A protein and the small-molecule ligand that binds it are described below.
Small molecule (SMILES): CC(=O)N[C@@H]1[C@@H](O)[C@H](O)[C@@H](CO)O[C@H]1O

Binding-site contacts:
Ligand atom O3 contacts residue ASN269 of chain 3.F at 4.4 Å.
Ligand atom C6 contacts residue ASN269 of chain 3.F at 4.3 Å.
Ligand atom N2 contacts residue ASN269 of chain 3.F at 2.8 Å (h-bond).
Ligand atom C4 contacts residue ASN269 of chain 3.F at 3.7 Å.
Ligand atom C5 contacts residue ASN269 of chain 3.F at 3.0 Å.
Ligand atom C7 contacts residue TRP97 of chain 3.F at 3.3 Å (hydrophobic).
Ligand atom C1 contacts residue TRP97 of chain 3.F at 4.2 Å (hydrophobic).
Ligand atom O5 contacts residue ASN269 of chain 3.F at 2.4 Å (h-bond).
Ligand atom O7 contacts residue ASN269 of chain 3.F at 3.4 Å (h-bond).
Ligand atom C8 contacts residue PRO99 of chain 3.F at 3.9 Å (hydrophobic).
Ligand atom C7 contacts residue ASN269 of chain 3.F at 3.5 Å.
Ligand atom O7 contacts residue TRP97 of chain 3.F at 3.8 Å.
Ligand atom C3 contacts residue TRP97 of chain 3.F at 2.7 Å (hydrophobic).
Ligand atom O3 contacts residue TRP97 of chain 3.F at 2.5 Å (h-bond).
Ligand atom C1 contacts residue ASN269 of chain 3.F at 1.4 Å.
Ligand atom C3 contacts residue ASN269 of chain 3.F at 3.1 Å.
Ligand atom C8 contacts residue TRP97 of chain 3.F at 4.0 Å (hydrophobic).
Ligand atom C2 contacts residue ASN269 of chain 3.F at 2.5 Å.
Ligand atom N2 contacts residue TRP97 of chain 3.F at 2.4 Å (h-bond).
Ligand atom O3 contacts residue PRO95 of chain 3.F at 4.4 Å.
Ligand atom C4 contacts residue TRP97 of chain 3.F at 4.1 Å (hydrophobic).
Ligand atom C2 contacts residue TRP97 of chain 3.F at 3.1 Å (hydrophobic).
Ligand atom O4 contacts residue TRP97 of chain 3.F at 3.8 Å.

Sequence of chain 3.F:
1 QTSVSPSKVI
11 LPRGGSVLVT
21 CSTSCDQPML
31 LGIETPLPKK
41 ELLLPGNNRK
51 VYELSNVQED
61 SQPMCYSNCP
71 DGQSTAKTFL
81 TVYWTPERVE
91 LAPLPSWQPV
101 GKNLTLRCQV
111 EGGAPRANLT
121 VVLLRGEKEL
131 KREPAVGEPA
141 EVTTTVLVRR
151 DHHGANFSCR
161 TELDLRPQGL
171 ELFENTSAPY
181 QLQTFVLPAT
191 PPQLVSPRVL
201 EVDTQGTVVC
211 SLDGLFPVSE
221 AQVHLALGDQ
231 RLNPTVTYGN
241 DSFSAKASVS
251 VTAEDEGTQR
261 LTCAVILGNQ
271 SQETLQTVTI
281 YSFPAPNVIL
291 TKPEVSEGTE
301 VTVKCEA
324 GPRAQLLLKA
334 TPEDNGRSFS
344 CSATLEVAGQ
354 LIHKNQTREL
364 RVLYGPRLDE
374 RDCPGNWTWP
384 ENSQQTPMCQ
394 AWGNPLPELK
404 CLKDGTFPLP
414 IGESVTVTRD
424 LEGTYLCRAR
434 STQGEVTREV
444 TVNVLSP